This small molecule binds to this protein.
Small molecule (SMILES): NC(=[NH2+])NCCC[C@H](N)C(=O)O

Sequence of chain 1.D:
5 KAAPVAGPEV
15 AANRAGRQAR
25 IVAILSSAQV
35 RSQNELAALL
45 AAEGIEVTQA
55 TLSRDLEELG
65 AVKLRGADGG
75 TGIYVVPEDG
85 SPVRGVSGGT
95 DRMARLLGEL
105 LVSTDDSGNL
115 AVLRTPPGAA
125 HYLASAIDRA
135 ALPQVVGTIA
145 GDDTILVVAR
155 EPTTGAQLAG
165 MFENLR

Sequence of chain 1.B:
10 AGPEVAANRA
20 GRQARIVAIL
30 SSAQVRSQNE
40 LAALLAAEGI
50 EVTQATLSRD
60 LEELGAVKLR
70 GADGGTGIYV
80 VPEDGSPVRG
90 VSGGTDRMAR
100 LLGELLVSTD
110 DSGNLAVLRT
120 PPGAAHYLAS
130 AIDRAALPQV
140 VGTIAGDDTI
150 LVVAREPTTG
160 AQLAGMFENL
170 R

Sequence of chain 1.C:
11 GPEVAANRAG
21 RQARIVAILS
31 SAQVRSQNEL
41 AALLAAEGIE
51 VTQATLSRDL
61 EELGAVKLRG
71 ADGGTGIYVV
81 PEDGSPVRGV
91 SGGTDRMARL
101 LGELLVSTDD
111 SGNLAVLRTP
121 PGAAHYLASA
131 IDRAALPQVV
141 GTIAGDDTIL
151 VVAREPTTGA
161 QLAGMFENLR

Binding-site contacts:
Ligand atom OXT contacts residue ASP146 of chain 1.B at 2.8 Å (salt-bridge).
Ligand atom CA contacts residue ASP132 of chain 1.C at 3.4 Å.
Ligand atom C contacts residue GLY145 of chain 1.B at 3.9 Å.
Ligand atom C contacts residue ASP147 of chain 1.B at 3.8 Å.
Ligand atom NE contacts residue SER129 of chain 1.C at 3.4 Å (h-bond).
Ligand atom O contacts residue ASP146 of chain 1.B at 3.3 Å (salt-bridge).
Ligand atom C contacts residue HIS125 of chain 1.C at 4.0 Å.
Ligand atom OXT contacts residue THR148 of chain 1.B at 3.4 Å (h-bond).
Ligand atom N contacts residue ASP132 of chain 1.C at 2.7 Å (salt-bridge).
Ligand atom OXT contacts residue GLY145 of chain 1.B at 3.7 Å.
Ligand atom O contacts residue ALA144 of chain 1.C at 3.2 Å (h-bond).
Ligand atom CA contacts residue ILE143 of chain 1.C at 3.9 Å (hydrophobic).
Ligand atom CD contacts residue SER129 of chain 1.C at 3.5 Å.
Ligand atom CB contacts residue ALA128 of chain 1.C at 3.6 Å (hydrophobic).
Ligand atom N contacts residue ASP147 of chain 1.B at 2.9 Å (salt-bridge).
Ligand atom CD contacts residue HIS125 of chain 1.C at 3.4 Å.
Ligand atom NH2 contacts residue ASP146 of chain 1.D at 3.0 Å (salt-bridge).
Ligand atom NH1 contacts residue GLY122 of chain 1.D at 3.9 Å.
Ligand atom N contacts residue THR148 of chain 1.B at 3.1 Å (h-bond).
Ligand atom CA contacts residue THR142 of chain 1.C at 3.5 Å.
Ligand atom O contacts residue ILE143 of chain 1.C at 3.8 Å.
Ligand atom O contacts residue GLY145 of chain 1.B at 3.2 Å.
Ligand atom C contacts residue ILE143 of chain 1.C at 4.0 Å (hydrophobic).
Ligand atom OXT contacts residue ASP147 of chain 1.B at 3.0 Å (salt-bridge).
Ligand atom CZ contacts residue ASP146 of chain 1.B at 3.8 Å.
Ligand atom C contacts residue ALA144 of chain 1.C at 4.0 Å (hydrophobic).
Ligand atom NH2 contacts residue ASP146 of chain 1.B at 3.5 Å.
Ligand atom NH1 contacts residue ASP146 of chain 1.D at 3.0 Å (salt-bridge).
Ligand atom CZ contacts residue ASP146 of chain 1.D at 3.7 Å.
Ligand atom N contacts residue THR142 of chain 1.C at 3.2 Å (h-bond).
Ligand atom CA contacts residue ASP147 of chain 1.B at 3.8 Å.
Ligand atom C contacts residue ASP146 of chain 1.B at 3.5 Å.
Ligand atom NH2 contacts residue HIS125 of chain 1.C at 3.2 Å (h-bond).
Ligand atom NH2 contacts residue GLY122 of chain 1.D at 4.0 Å.
Ligand atom CG contacts residue ASP147 of chain 1.B at 3.8 Å.
Ligand atom NH1 contacts residue PRO121 of chain 1.D at 3.5 Å.
Ligand atom CB contacts residue ASP132 of chain 1.C at 3.3 Å.
Ligand atom CG contacts residue ASP132 of chain 1.C at 3.6 Å.
Ligand atom NH1 contacts residue ASP146 of chain 1.B at 3.4 Å (salt-bridge).
Ligand atom O contacts residue HIS125 of chain 1.C at 3.1 Å.